Sequence of chain 14.A:
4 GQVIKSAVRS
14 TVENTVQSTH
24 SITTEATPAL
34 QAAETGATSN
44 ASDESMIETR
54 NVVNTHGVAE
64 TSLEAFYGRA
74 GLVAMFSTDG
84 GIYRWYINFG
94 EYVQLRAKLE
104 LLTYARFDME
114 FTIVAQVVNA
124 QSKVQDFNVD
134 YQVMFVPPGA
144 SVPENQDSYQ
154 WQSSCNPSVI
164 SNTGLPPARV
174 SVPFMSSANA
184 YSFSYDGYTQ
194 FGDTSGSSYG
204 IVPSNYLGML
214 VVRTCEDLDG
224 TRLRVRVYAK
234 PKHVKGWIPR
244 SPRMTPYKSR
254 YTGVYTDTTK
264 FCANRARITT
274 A

A protein and the small-molecule ligand that binds it are described below.
Small molecule (SMILES): NCC(=O)O

Sequence of chain 13.A:
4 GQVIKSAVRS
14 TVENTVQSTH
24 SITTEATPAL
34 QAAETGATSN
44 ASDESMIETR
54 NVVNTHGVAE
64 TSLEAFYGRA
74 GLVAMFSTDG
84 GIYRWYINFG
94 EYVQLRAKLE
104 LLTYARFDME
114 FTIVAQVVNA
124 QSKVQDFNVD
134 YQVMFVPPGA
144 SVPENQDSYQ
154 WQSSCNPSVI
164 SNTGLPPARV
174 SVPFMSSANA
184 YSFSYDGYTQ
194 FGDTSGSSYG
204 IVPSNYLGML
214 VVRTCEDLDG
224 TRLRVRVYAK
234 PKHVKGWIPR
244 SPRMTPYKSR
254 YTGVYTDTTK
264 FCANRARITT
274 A

Binding-site contacts:
Ligand atom CA contacts residue TRP154 of chain 13.A at 4.3 Å (hydrophobic).
Ligand atom CA contacts residue MET78 of chain 14.A at 4.0 Å (hydrophobic).
Ligand atom OXT contacts residue ASP150 of chain 13.A at 4.3 Å.
Ligand atom C contacts residue CYS1 of chain 14.P at 3.7 Å (hydrophobic).
Ligand atom N contacts residue MET78 of chain 14.A at 3.8 Å.
Ligand atom OXT contacts residue ARG229 of chain 14.A at 3.1 Å (salt-bridge).
Ligand atom O contacts residue LEU75 of chain 14.A at 3.8 Å.
Ligand atom CA contacts residue GLN155 of chain 13.A at 4.3 Å.
Ligand atom O contacts residue TRP154 of chain 13.A at 4.1 Å.
Ligand atom CA contacts residue SER151 of chain 13.A at 4.0 Å.
Ligand atom C contacts residue ARG229 of chain 14.A at 3.7 Å.
Ligand atom OXT contacts residue ARG216 of chain 13.A at 3.0 Å (salt-bridge).
Ligand atom C contacts residue ARG216 of chain 13.A at 3.6 Å.
Ligand atom N contacts residue SER151 of chain 13.A at 3.5 Å (h-bond).
Ligand atom N contacts residue ASP150 of chain 13.A at 3.4 Å (salt-bridge).
Ligand atom OXT contacts residue CYS1 of chain 14.P at 4.0 Å.
Ligand atom N contacts residue CYS1 of chain 14.P at 1.3 Å.
Ligand atom C contacts residue TRP154 of chain 13.A at 4.1 Å (hydrophobic).
Ligand atom C contacts residue LEU75 of chain 14.A at 4.2 Å (hydrophobic).
Ligand atom O contacts residue MET78 of chain 14.A at 3.9 Å.
Ligand atom CA contacts residue LEU75 of chain 14.A at 3.7 Å (hydrophobic).
Ligand atom CA contacts residue CYS1 of chain 14.P at 2.4 Å (hydrophobic).
Ligand atom N contacts residue TYR152 of chain 13.A at 4.2 Å.
Ligand atom OXT contacts residue MET78 of chain 14.A at 3.5 Å (h-bond).
Ligand atom O contacts residue ARG229 of chain 14.A at 2.9 Å (salt-bridge).
Ligand atom O contacts residue ARG216 of chain 13.A at 2.9 Å (salt-bridge).
Ligand atom C contacts residue MET78 of chain 14.A at 3.6 Å (hydrophobic).